Binding-site contacts:
Ligand atom C5 contacts residue ASN499 of chain 1.A at 3.6 Å.
Ligand atom C5 contacts residue ASN523 of chain 1.A at 3.5 Å.
Ligand atom C8 contacts residue GLU486 of chain 1.A at 4.3 Å.
Ligand atom O6 contacts residue TYR521 of chain 1.A at 3.2 Å.
Ligand atom C8 contacts residue TYR525 of chain 1.A at 3.6 Å (hydrophobic).
Ligand atom C6 contacts residue TYR521 of chain 1.A at 3.7 Å (hydrophobic).
Ligand atom O5 contacts residue ASN523 of chain 1.A at 3.5 Å (h-bond).
Ligand atom C1 contacts residue ASN523 of chain 1.A at 3.3 Å.
Ligand atom C3 contacts residue ASN499 of chain 1.A at 3.8 Å.
Ligand atom C7 contacts residue ASN499 of chain 1.A at 3.2 Å.
Ligand atom C2 contacts residue ASN499 of chain 1.A at 2.6 Å.
Ligand atom C7 contacts residue ASN523 of chain 1.A at 4.2 Å.
Ligand atom O7 contacts residue TYR525 of chain 1.A at 3.2 Å.
Ligand atom O4 contacts residue ASN523 of chain 1.A at 4.2 Å.
Ligand atom C7 contacts residue TYR525 of chain 1.A at 3.6 Å (hydrophobic).
Ligand atom C8 contacts residue ASN523 of chain 1.A at 4.3 Å.
Ligand atom N2 contacts residue ASN499 of chain 1.A at 2.9 Å (h-bond).
Ligand atom O7 contacts residue TYR521 of chain 1.A at 4.2 Å.
Ligand atom O7 contacts residue ASN499 of chain 1.A at 3.3 Å (h-bond).
Ligand atom O7 contacts residue ASN523 of chain 1.A at 4.2 Å.
Ligand atom C4 contacts residue ASN499 of chain 1.A at 4.2 Å.
Ligand atom C8 contacts residue ASN499 of chain 1.A at 4.3 Å.
Ligand atom C1 contacts residue ASN499 of chain 1.A at 1.4 Å.
Ligand atom C6 contacts residue ASN523 of chain 1.A at 4.0 Å.
Ligand atom O5 contacts residue ASN499 of chain 1.A at 2.5 Å (h-bond).

Sequence of chain 1.A:
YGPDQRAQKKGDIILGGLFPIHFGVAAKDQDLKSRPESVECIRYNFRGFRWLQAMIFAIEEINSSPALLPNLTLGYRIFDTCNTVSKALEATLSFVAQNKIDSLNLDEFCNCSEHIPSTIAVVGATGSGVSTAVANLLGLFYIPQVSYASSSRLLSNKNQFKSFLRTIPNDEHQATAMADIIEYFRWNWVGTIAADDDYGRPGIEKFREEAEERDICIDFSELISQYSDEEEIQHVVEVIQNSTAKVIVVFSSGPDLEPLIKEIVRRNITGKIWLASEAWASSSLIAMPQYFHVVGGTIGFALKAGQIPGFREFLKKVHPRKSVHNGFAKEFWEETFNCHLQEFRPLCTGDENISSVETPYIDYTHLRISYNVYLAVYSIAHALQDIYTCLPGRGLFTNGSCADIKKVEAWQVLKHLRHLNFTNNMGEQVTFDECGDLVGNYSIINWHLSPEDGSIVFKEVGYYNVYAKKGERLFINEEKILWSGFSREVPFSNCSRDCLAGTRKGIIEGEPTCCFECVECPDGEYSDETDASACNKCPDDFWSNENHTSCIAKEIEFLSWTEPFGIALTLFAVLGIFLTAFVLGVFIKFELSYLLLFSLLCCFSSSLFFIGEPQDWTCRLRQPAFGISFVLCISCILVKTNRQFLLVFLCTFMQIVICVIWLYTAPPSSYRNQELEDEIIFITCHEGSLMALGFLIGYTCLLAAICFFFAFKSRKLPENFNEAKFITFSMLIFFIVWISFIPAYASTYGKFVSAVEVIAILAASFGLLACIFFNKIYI

The protein below binds the small molecule below.
Small molecule (SMILES): CC(=O)N[C@H]1[C@H](O[C@H]2[C@H](O)[C@@H](NC(C)=O)CO[C@@H]2CO)O[C@H](CO)[C@@H](O)[C@@H]1O